A protein and the small-molecule ligand that binds it are described below.
Small molecule (SMILES): CC(C)c1c(C(=O)Nc2ccccc2O)c(-c2ccccc2)c(-c2ccc(F)cc2)n1CC[C@@H](O)C[C@@H](O)CC(=O)O

Sequence of chain 1.A:
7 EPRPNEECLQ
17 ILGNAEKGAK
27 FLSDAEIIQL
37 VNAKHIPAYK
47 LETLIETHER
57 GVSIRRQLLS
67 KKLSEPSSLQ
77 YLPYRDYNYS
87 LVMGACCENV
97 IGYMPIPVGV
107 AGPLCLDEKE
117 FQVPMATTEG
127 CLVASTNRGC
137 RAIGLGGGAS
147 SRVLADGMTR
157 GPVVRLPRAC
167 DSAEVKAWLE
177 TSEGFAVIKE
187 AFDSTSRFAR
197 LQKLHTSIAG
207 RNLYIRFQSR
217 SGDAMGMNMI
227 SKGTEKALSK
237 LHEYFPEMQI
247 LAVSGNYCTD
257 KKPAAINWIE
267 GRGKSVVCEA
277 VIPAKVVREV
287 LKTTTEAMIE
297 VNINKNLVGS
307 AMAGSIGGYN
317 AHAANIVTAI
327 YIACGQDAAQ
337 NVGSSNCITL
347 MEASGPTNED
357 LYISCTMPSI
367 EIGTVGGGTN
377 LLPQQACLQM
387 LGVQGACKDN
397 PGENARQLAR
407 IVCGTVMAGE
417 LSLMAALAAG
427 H

Binding-site contacts:
Ligand atom O6 contacts residue LYS258 of chain 1.B at 3.0 Å (salt-bridge).
Ligand atom O3 contacts residue ASP256 of chain 1.B at 2.7 Å (salt-bridge).
Ligand atom C28 contacts residue ALA422 of chain 1.A at 3.6 Å (hydrophobic).
Ligand atom C22 contacts residue LEU423 of chain 1.A at 3.5 Å (hydrophobic).
Ligand atom O3 contacts residue MET223 of chain 1.B at 3.2 Å.
Ligand atom C36 contacts residue LYS301 of chain 1.A at 3.5 Å.
Ligand atom C25 contacts residue LEU419 of chain 1.A at 3.6 Å (hydrophobic).
Ligand atom O7 contacts residue LYS301 of chain 1.A at 2.8 Å (salt-bridge).
Ligand atom C25 contacts residue ALA422 of chain 1.A at 3.6 Å (hydrophobic).
Ligand atom C36 contacts residue ARG156 of chain 1.B at 3.6 Å.
Ligand atom C30 contacts residue ARG156 of chain 1.B at 3.3 Å.
Ligand atom C36 contacts residue SER250 of chain 1.B at 3.3 Å.
Ligand atom C11 contacts residue ASP256 of chain 1.B at 3.5 Å.
Ligand atom C10 contacts residue ASP256 of chain 1.B at 3.4 Å.
Ligand atom O1 contacts residue SER131 of chain 1.A at 2.7 Å (h-bond).
Ligand atom C29 contacts residue ARG134 of chain 1.A at 3.2 Å.
Ligand atom O4 contacts residue GLU125 of chain 1.A at 2.8 Å (salt-bridge).
Ligand atom F1 contacts residue ARG156 of chain 1.B at 3.0 Å.
Ligand atom C22 contacts residue ALA422 of chain 1.A at 3.4 Å (hydrophobic).
Ligand atom O7 contacts residue SER250 of chain 1.B at 3.2 Å (h-bond).
Ligand atom C24 contacts residue ARG156 of chain 1.B at 3.6 Å.
Ligand atom C36 contacts residue LYS258 of chain 1.B at 3.4 Å.
Ligand atom C17 contacts residue SER131 of chain 1.A at 3.6 Å.
Ligand atom O6 contacts residue LYS301 of chain 1.A at 3.6 Å.
Ligand atom C36 contacts residue ALA317 of chain 1.A at 3.6 Å (hydrophobic).
Ligand atom C13 contacts residue LEU128 of chain 1.A at 3.7 Å (hydrophobic).
Ligand atom C7 contacts residue GLU125 of chain 1.A at 3.5 Å.
Ligand atom C20 contacts residue ARG134 of chain 1.A at 3.6 Å.
Ligand atom C35 contacts residue ALA317 of chain 1.A at 3.3 Å (hydrophobic).
Ligand atom O6 contacts residue SER250 of chain 1.B at 2.6 Å (h-bond).
Ligand atom O4 contacts residue LYS257 of chain 1.B at 2.9 Å (salt-bridge).
Ligand atom O6 contacts residue ARG156 of chain 1.B at 3.2 Å (salt-bridge).
Ligand atom F1 contacts residue SER227 of chain 1.B at 3.4 Å.
Ligand atom C14 contacts residue HIS318 of chain 1.A at 3.6 Å.
Ligand atom C1 contacts residue LEU419 of chain 1.A at 3.6 Å (hydrophobic).
Ligand atom O3 contacts residue ARG156 of chain 1.B at 2.8 Å (salt-bridge).
Ligand atom C13 contacts residue GLY126 of chain 1.A at 3.4 Å.
Ligand atom O4 contacts residue ASN321 of chain 1.A at 3.0 Å (h-bond).
Ligand atom C9 contacts residue GLU125 of chain 1.A at 3.7 Å.
Ligand atom F1 contacts residue VAL249 of chain 1.B at 3.5 Å.

Sequence of chain 1.B:
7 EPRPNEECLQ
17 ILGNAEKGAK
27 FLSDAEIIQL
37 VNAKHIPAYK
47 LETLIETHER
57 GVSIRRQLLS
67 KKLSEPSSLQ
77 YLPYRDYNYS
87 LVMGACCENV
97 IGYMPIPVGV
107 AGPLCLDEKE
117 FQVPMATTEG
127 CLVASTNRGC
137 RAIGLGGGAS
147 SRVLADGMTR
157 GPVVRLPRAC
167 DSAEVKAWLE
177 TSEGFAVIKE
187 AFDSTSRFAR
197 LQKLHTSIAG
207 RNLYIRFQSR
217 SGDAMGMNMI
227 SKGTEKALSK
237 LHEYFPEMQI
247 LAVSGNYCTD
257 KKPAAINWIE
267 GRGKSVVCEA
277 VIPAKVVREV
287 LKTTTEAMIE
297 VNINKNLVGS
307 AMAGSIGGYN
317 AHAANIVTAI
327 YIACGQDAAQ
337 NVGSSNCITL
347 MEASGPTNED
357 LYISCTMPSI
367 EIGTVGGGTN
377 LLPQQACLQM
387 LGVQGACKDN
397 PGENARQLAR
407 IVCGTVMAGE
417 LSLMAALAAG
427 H